Sequence of chain 1.B:
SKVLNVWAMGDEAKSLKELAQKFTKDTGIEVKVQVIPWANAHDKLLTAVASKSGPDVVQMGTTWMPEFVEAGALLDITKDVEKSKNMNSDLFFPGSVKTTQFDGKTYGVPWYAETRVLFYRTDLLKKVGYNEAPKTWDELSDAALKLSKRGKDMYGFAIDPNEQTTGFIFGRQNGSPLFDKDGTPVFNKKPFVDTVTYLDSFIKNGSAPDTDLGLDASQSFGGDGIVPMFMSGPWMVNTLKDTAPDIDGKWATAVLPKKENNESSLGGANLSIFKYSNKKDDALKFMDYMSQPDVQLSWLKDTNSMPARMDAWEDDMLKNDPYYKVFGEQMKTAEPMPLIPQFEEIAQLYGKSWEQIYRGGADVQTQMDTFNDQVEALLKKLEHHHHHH

Binding-site contacts:
Ligand atom C4 contacts residue GLN172 of chain 1.B at 3.3 Å.
Ligand atom O4 contacts residue ASN170 of chain 1.B at 3.7 Å.
Ligand atom C2 contacts residue GLU122 of chain 1.B at 3.3 Å.
Ligand atom C6 contacts residue TRP243 of chain 1.B at 3.6 Å (hydrophobic).
Ligand atom O4 contacts residue THR70 of chain 1.B at 3.4 Å (h-bond).
Ligand atom O3 contacts residue GLN172 of chain 1.B at 3.5 Å (h-bond).
Ligand atom O2 contacts residue GLY276 of chain 1.B at 2.9 Å (h-bond).
Ligand atom O6 contacts residue ASP168 of chain 1.B at 2.4 Å (salt-bridge).
Ligand atom O3 contacts residue GLY275 of chain 1.B at 3.4 Å.
Ligand atom C3 contacts residue GLY276 of chain 1.B at 3.4 Å.
Ligand atom C4 contacts residue THR71 of chain 1.B at 3.6 Å.
Ligand atom O4 contacts residue GLY69 of chain 1.B at 3.3 Å.
Ligand atom O3 contacts residue GLY276 of chain 1.B at 3.3 Å (h-bond).
Ligand atom O6 contacts residue ASP19 of chain 1.B at 3.6 Å (salt-bridge).
Ligand atom O2 contacts residue ARG124 of chain 1.B at 3.7 Å.
Ligand atom C5 contacts residue TRP243 of chain 1.B at 3.5 Å (hydrophobic).
Ligand atom O6 contacts residue GLN172 of chain 1.B at 3.4 Å (h-bond).
Ligand atom O5 contacts residue TRP46 of chain 1.B at 3.3 Å.
Ligand atom C4 contacts residue GLU20 of chain 1.B at 3.4 Å.
Ligand atom O4 contacts residue TRP243 of chain 1.B at 3.6 Å.
Ligand atom O2 contacts residue GLU122 of chain 1.B at 2.6 Å (salt-bridge).
Ligand atom O3 contacts residue TYR120 of chain 1.B at 2.7 Å (h-bond).
Ligand atom O4 contacts residue GLU20 of chain 1.B at 2.5 Å (salt-bridge).
Ligand atom C6 contacts residue TRP72 of chain 1.B at 3.5 Å (hydrophobic).
Ligand atom O4 contacts residue TYR120 of chain 1.B at 3.6 Å (h-bond).
Ligand atom C3 contacts residue TYR120 of chain 1.B at 3.6 Å (hydrophobic).
Ligand atom C6 contacts residue TRP46 of chain 1.B at 3.7 Å (hydrophobic).
Ligand atom O6 contacts residue GLY18 of chain 1.B at 3.5 Å.
Ligand atom O4 contacts residue GLN172 of chain 1.B at 2.5 Å (h-bond).
Ligand atom C5 contacts residue TRP46 of chain 1.B at 3.6 Å (hydrophobic).
Ligand atom O2 contacts residue TRP46 of chain 1.B at 3.6 Å.
Ligand atom O3 contacts residue THR70 of chain 1.B at 2.7 Å (h-bond).
Ligand atom O6 contacts residue GLU20 of chain 1.B at 2.8 Å (salt-bridge).
Ligand atom O4 contacts residue THR71 of chain 1.B at 2.8 Å (h-bond).
Ligand atom O6 contacts residue TRP46 of chain 1.B at 3.3 Å (h-bond).
Ligand atom C4 contacts residue TYR120 of chain 1.B at 3.5 Å (hydrophobic).
Ligand atom C4 contacts residue GLU171 of chain 1.B at 3.7 Å.
Ligand atom C6 contacts residue GLU20 of chain 1.B at 3.5 Å.
Ligand atom C2 contacts residue TRP46 of chain 1.B at 3.7 Å (hydrophobic).
Ligand atom C6 contacts residue ASP168 of chain 1.B at 3.4 Å.

A protein and the small-molecule ligand that binds it are described below.
Small molecule (SMILES): OC[C@H]1O[C@@H](O[C@H]2[C@H](O[C@@H]3[C@@H](O)[C@H](O)[C@@H](CO)O[C@@H]3O)O[C@H](CO)[C@@H](O)[C@@H]2O)[C@H](O)[C@@H](O)[C@@H]1O